Sequence of chain 1.W:
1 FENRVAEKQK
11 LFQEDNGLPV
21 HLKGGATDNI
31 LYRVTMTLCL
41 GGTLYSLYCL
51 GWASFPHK

Binding-site contacts:
Ligand atom C2 contacts residue SER39 of chain 1.P at 3.6 Å.
Ligand atom C40 contacts residue LEU38 of chain 1.W at 4.1 Å (hydrophobic).
Ligand atom O49 contacts residue TYR45 of chain 1.W at 3.0 Å (h-bond).
Ligand atom C7 contacts residue ASN38 of chain 1.P at 3.9 Å.
Ligand atom C22 contacts residue TYR45 of chain 1.W at 3.7 Å (hydrophobic).
Ligand atom C31 contacts residue ILE45 of chain 1.P at 3.8 Å (hydrophobic).
Ligand atom C34 contacts residue TYR45 of chain 1.W at 4.4 Å (hydrophobic).
Ligand atom C1 contacts residue TYR45 of chain 1.W at 3.4 Å (hydrophobic).
Ligand atom C6 contacts residue TYR45 of chain 1.W at 4.2 Å (hydrophobic).
Ligand atom C43 contacts residue LEU38 of chain 1.W at 4.1 Å (hydrophobic).
Ligand atom O3 contacts residue DMU1 of chain 1.ZD at 4.4 Å.
Ligand atom C25 contacts residue THR41 of chain 1.P at 4.1 Å.
Ligand atom O1 contacts residue DMU1 of chain 1.ZD at 3.0 Å (h-bond).
Ligand atom C1 contacts residue SER39 of chain 1.P at 4.2 Å.
Ligand atom O49 contacts residue THR41 of chain 1.P at 2.8 Å (h-bond).
Ligand atom C43 contacts residue GLY41 of chain 1.W at 4.3 Å.
Ligand atom C34 contacts residue GLY41 of chain 1.W at 4.2 Å.
Ligand atom C37 contacts residue ILE45 of chain 1.P at 4.1 Å (hydrophobic).
Ligand atom C5 contacts residue DMU1 of chain 1.ZD at 4.0 Å.
Ligand atom C40 contacts residue GLY41 of chain 1.W at 4.0 Å.
Ligand atom O3 contacts residue ASN38 of chain 1.P at 2.7 Å (h-bond).
Ligand atom C8 contacts residue DMU1 of chain 1.ZD at 4.0 Å.
Ligand atom C5 contacts residue ASN38 of chain 1.P at 3.4 Å.
Ligand atom C34 contacts residue ILE45 of chain 1.P at 4.3 Å (hydrophobic).
Ligand atom O49 contacts residue MET33 of chain 1.P at 4.2 Å.
Ligand atom O55 contacts residue SER39 of chain 1.P at 2.8 Å (h-bond).
Ligand atom C10 contacts residue DMU1 of chain 1.ZD at 3.7 Å.
Ligand atom C9 contacts residue DMU1 of chain 1.ZD at 3.8 Å.
Ligand atom O6 contacts residue DMU1 of chain 1.ZD at 3.2 Å (h-bond).
Ligand atom C43 contacts residue THR37 of chain 1.W at 4.1 Å.
Ligand atom O4 contacts residue ASN38 of chain 1.P at 2.8 Å (h-bond).
Ligand atom C40 contacts residue GLY42 of chain 1.W at 3.9 Å.
Ligand atom C31 contacts residue TYR45 of chain 1.W at 3.9 Å (hydrophobic).
Ligand atom C1 contacts residue THR41 of chain 1.P at 4.2 Å.
Ligand atom O49 contacts residue SER39 of chain 1.P at 3.6 Å (h-bond).
Ligand atom O16 contacts residue TYR45 of chain 1.W at 3.7 Å.
Ligand atom O3 contacts residue SER39 of chain 1.P at 3.4 Å.
Ligand atom O55 contacts residue DMU1 of chain 1.ZD at 4.2 Å.
Ligand atom C28 contacts residue TYR45 of chain 1.W at 4.3 Å (hydrophobic).
Ligand atom C11 contacts residue DMU1 of chain 1.ZD at 3.4 Å.

Sequence of chain 1.P:
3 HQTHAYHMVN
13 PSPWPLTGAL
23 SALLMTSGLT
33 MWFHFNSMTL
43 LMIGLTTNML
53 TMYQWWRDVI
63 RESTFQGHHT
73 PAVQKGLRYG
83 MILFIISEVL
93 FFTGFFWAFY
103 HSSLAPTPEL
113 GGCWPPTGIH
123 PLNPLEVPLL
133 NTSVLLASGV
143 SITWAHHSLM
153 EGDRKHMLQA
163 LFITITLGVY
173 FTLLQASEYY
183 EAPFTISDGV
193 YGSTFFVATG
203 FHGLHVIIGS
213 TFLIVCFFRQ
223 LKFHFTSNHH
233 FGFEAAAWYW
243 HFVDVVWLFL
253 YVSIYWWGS

This small molecule binds to this protein.
Small molecule (SMILES): CCCCCCCCCCO[C@@H]1O[C@H](CO)[C@@H](O[C@H]2O[C@H](CO)[C@@H](O)[C@H](O)[C@H]2O)[C@H](O)[C@H]1O